Binding-site contacts:
Ligand atom O1 contacts residue MET214 of chain 5.A at 3.5 Å (h-bond).
Ligand atom F3 contacts residue TYR142 of chain 5.A at 3.8 Å.
Ligand atom O1A contacts residue PHE179 of chain 5.A at 3.3 Å.
Ligand atom C6B contacts residue ILE98 of chain 5.A at 3.7 Å (hydrophobic).
Ligand atom N3A contacts residue TYR144 of chain 5.A at 3.5 Å.
Ligand atom O1A contacts residue MET124 of chain 5.A at 3.2 Å.
Ligand atom C5B contacts residue ILE98 of chain 5.A at 3.5 Å (hydrophobic).
Ligand atom C6B contacts residue LEU181 of chain 5.A at 3.3 Å (hydrophobic).
Ligand atom C1B contacts residue ILE98 of chain 5.A at 3.4 Å (hydrophobic).
Ligand atom F2 contacts residue MET143 of chain 5.A at 3.3 Å.
Ligand atom CM6 contacts residue LEU184 of chain 5.A at 3.4 Å (hydrophobic).
Ligand atom N2 contacts residue MET214 of chain 5.A at 3.8 Å.
Ligand atom C4 contacts residue LEU100 of chain 5.A at 3.7 Å (hydrophobic).
Ligand atom CM6 contacts residue LEU181 of chain 5.A at 3.5 Å (hydrophobic).
Ligand atom C5B contacts residue LEU181 of chain 5.A at 3.5 Å (hydrophobic).
Ligand atom CM2 contacts residue ILE122 of chain 5.A at 3.8 Å (hydrophobic).
Ligand atom F1 contacts residue TYR144 of chain 5.A at 3.3 Å.
Ligand atom F2 contacts residue ALA166 of chain 5.A at 3.5 Å.
Ligand atom F2 contacts residue TYR144 of chain 5.A at 3.0 Å.
Ligand atom N1A contacts residue PHE179 of chain 5.A at 3.6 Å.
Ligand atom C4B contacts residue ILE98 of chain 5.A at 3.8 Å (hydrophobic).
Ligand atom CM4 contacts residue PHE179 of chain 5.A at 3.5 Å (hydrophobic).
Ligand atom C2A contacts residue PHE179 of chain 5.A at 3.6 Å (hydrophobic).
Ligand atom O1B contacts residue ILE98 of chain 5.A at 3.3 Å.
Ligand atom F3 contacts residue PHE179 of chain 5.A at 3.0 Å.
Ligand atom O1A contacts residue LEU217 of chain 5.A at 3.0 Å.
Ligand atom N3A contacts residue PHE179 of chain 5.A at 3.4 Å.
Ligand atom F1 contacts residue ALA166 of chain 5.A at 3.6 Å.
Ligand atom CM4 contacts residue TYR144 of chain 5.A at 3.8 Å (hydrophobic).
Ligand atom F3 contacts residue VAL168 of chain 5.A at 3.0 Å.
Ligand atom CM2 contacts residue ILE77 of chain 5.A at 3.1 Å (hydrophobic).
Ligand atom N1A contacts residue MET124 of chain 5.A at 3.5 Å.
Ligand atom C3A contacts residue LEU217 of chain 5.A at 3.6 Å (hydrophobic).
Ligand atom F1 contacts residue PHE179 of chain 5.A at 3.8 Å.
Ligand atom C4 contacts residue TYR190 of chain 5.A at 3.6 Å (hydrophobic).
Ligand atom CM3 contacts residue ASN212 of chain 5.A at 3.5 Å.
Ligand atom F2 contacts residue TYR142 of chain 5.A at 2.8 Å.
Ligand atom C3A contacts residue PHE179 of chain 5.A at 3.1 Å (hydrophobic).
Ligand atom C2B contacts residue ILE98 of chain 5.A at 3.7 Å (hydrophobic).
Ligand atom N1A contacts residue LEU217 of chain 5.A at 3.3 Å.

This protein binds this small molecule.
Small molecule (SMILES): Cc1cc(CCCOc2c(C)cc(-c3noc(C(F)(F)F)n3)cc2C)on1

Sequence of chain 5.A:
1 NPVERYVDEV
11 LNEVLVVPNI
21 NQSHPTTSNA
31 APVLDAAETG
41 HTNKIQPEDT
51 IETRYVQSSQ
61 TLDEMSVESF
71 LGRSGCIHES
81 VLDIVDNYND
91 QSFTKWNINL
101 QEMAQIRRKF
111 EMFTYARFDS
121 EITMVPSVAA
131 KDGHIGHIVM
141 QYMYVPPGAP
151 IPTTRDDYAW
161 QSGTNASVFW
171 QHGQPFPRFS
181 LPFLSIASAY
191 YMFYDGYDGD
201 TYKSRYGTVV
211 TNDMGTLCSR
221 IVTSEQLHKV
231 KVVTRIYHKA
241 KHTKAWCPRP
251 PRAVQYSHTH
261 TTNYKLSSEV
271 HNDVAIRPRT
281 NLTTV